Sequence of chain 6.F:
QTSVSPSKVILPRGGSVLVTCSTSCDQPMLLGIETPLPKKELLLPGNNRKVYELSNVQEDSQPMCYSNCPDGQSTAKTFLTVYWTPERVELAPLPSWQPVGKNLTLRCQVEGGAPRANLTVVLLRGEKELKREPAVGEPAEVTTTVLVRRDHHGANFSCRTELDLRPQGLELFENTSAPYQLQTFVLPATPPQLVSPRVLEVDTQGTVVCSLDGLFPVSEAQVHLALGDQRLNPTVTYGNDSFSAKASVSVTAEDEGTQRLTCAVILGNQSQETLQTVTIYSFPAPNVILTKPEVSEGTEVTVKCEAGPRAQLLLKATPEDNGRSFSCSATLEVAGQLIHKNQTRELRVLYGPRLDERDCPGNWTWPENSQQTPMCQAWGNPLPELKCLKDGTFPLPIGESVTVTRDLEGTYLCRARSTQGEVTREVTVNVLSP

Binding-site contacts:
Ligand atom C3 contacts residue GLU127 of chain 6.F at 3.6 Å.
Ligand atom C4 contacts residue GLU127 of chain 6.F at 3.6 Å.
Ligand atom C8 contacts residue PRO179 of chain 6.F at 4.4 Å (hydrophobic).
Ligand atom C5 contacts residue GLU127 of chain 6.F at 3.6 Å.
Ligand atom C3 contacts residue ASN156 of chain 6.F at 3.6 Å.
Ligand atom C4 contacts residue ASN156 of chain 6.F at 4.2 Å.
Ligand atom C1 contacts residue ASN156 of chain 6.F at 1.4 Å.
Ligand atom C5 contacts residue GLY126 of chain 6.F at 4.0 Å.
Ligand atom O5 contacts residue ASN156 of chain 6.F at 2.5 Å (h-bond).
Ligand atom O4 contacts residue GLU127 of chain 6.F at 3.1 Å (salt-bridge).
Ligand atom C6 contacts residue GLU127 of chain 6.F at 3.8 Å.
Ligand atom C2 contacts residue ASN156 of chain 6.F at 2.3 Å.
Ligand atom C8 contacts residue ASN156 of chain 6.F at 4.2 Å.
Ligand atom O3 contacts residue GLU127 of chain 6.F at 4.2 Å.
Ligand atom N2 contacts residue ASN156 of chain 6.F at 2.5 Å (h-bond).
Ligand atom C7 contacts residue ASN156 of chain 6.F at 3.3 Å.
Ligand atom C6 contacts residue LYS128 of chain 6.F at 4.3 Å.
Ligand atom O5 contacts residue GLY126 of chain 6.F at 3.7 Å.
Ligand atom O7 contacts residue ASN156 of chain 6.F at 3.2 Å (h-bond).
Ligand atom C5 contacts residue ASN156 of chain 6.F at 3.7 Å.
Ligand atom C1 contacts residue GLY126 of chain 6.F at 3.4 Å.

The protein below binds the small molecule below.
Small molecule (SMILES): CC(=O)N[C@@H]1[C@@H](O)[C@H](O)[C@@H](CO)O[C@H]1O